Sequence of chain 1.A:
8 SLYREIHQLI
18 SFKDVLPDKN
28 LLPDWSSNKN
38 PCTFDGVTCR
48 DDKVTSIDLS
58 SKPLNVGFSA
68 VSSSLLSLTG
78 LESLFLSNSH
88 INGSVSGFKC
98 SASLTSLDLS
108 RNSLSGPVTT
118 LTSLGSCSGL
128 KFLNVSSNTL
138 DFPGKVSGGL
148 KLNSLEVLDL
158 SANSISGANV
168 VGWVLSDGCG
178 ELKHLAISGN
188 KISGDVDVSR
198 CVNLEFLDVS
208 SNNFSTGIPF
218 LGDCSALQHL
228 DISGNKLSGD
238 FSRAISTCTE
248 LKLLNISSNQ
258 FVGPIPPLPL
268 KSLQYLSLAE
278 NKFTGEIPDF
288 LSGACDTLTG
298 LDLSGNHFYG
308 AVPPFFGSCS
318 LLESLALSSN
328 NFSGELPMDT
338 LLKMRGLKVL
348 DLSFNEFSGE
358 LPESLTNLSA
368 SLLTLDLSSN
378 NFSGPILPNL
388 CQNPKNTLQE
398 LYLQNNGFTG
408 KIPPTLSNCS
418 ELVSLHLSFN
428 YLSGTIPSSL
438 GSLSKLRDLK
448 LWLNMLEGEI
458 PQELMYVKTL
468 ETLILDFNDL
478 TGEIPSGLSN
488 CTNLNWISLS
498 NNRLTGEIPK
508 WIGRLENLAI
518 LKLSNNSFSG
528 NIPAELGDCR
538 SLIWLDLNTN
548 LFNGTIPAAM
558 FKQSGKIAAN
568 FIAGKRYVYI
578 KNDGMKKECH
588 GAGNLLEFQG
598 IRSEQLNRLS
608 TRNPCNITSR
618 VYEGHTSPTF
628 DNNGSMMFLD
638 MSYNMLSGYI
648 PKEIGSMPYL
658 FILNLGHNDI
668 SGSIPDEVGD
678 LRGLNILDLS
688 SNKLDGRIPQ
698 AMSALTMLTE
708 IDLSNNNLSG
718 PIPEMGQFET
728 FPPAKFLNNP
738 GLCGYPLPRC

Binding-site contacts:
Ligand atom O5 contacts residue SER107 of chain 1.A at 3.5 Å (h-bond).
Ligand atom C6 contacts residue ARG108 of chain 1.A at 4.0 Å.
Ligand atom C7 contacts residue ASN131 of chain 1.A at 3.5 Å.
Ligand atom C6 contacts residue SER133 of chain 1.A at 3.9 Å.
Ligand atom N2 contacts residue ASP156 of chain 1.A at 3.2 Å (salt-bridge).
Ligand atom O6 contacts residue SER107 of chain 1.A at 4.0 Å.
Ligand atom C6 contacts residue SER107 of chain 1.A at 3.7 Å.
Ligand atom C5 contacts residue SER133 of chain 1.A at 3.3 Å.
Ligand atom C5 contacts residue SER107 of chain 1.A at 4.2 Å.
Ligand atom O7 contacts residue ASN131 of chain 1.A at 4.0 Å.
Ligand atom C8 contacts residue ASP156 of chain 1.A at 4.4 Å.
Ligand atom N2 contacts residue ASN131 of chain 1.A at 2.7 Å (h-bond).
Ligand atom C8 contacts residue PHE129 of chain 1.A at 4.1 Å (hydrophobic).
Ligand atom O5 contacts residue ASN131 of chain 1.A at 2.4 Å (h-bond).
Ligand atom C8 contacts residue ARG108 of chain 1.A at 4.2 Å.
Ligand atom C7 contacts residue PHE129 of chain 1.A at 4.3 Å (hydrophobic).
Ligand atom O5 contacts residue SER133 of chain 1.A at 3.1 Å (h-bond).
Ligand atom O6 contacts residue ARG108 of chain 1.A at 4.0 Å.
Ligand atom C7 contacts residue ASP156 of chain 1.A at 4.3 Å.
Ligand atom C2 contacts residue ASN131 of chain 1.A at 2.3 Å.
Ligand atom C8 contacts residue VAL154 of chain 1.A at 4.2 Å (hydrophobic).
Ligand atom C1 contacts residue ASN131 of chain 1.A at 1.4 Å.
Ligand atom C5 contacts residue ASN131 of chain 1.A at 3.7 Å.
Ligand atom C1 contacts residue SER133 of chain 1.A at 3.3 Å.
Ligand atom C4 contacts residue ASN131 of chain 1.A at 4.2 Å.
Ligand atom C2 contacts residue ASP156 of chain 1.A at 3.8 Å.
Ligand atom C3 contacts residue ASP156 of chain 1.A at 4.0 Å.
Ligand atom O6 contacts residue SER84 of chain 1.A at 4.5 Å.
Ligand atom C3 contacts residue ASN131 of chain 1.A at 3.7 Å.
Ligand atom C1 contacts residue SER107 of chain 1.A at 4.4 Å.
Ligand atom C8 contacts residue HIS181 of chain 1.A at 4.0 Å.
Ligand atom C1 contacts residue ASP156 of chain 1.A at 3.6 Å.
Ligand atom O7 contacts residue PHE129 of chain 1.A at 4.3 Å.

A small-molecule ligand and the protein it binds are described below.
Small molecule (SMILES): CC(=O)N[C@H]1[C@H](O[C@H]2[C@H](O)[C@@H](NC(C)=O)CO[C@@H]2CO)O[C@H](CO)[C@@H](O[C@@H]2O[C@H](CO)[C@@H](O)[C@H](O[C@H]3O[C@H](CO)[C@@H](O)[C@H](O)[C@@H]3O)[C@@H]2O)[C@@H]1O